Sequence of chain 17.A:
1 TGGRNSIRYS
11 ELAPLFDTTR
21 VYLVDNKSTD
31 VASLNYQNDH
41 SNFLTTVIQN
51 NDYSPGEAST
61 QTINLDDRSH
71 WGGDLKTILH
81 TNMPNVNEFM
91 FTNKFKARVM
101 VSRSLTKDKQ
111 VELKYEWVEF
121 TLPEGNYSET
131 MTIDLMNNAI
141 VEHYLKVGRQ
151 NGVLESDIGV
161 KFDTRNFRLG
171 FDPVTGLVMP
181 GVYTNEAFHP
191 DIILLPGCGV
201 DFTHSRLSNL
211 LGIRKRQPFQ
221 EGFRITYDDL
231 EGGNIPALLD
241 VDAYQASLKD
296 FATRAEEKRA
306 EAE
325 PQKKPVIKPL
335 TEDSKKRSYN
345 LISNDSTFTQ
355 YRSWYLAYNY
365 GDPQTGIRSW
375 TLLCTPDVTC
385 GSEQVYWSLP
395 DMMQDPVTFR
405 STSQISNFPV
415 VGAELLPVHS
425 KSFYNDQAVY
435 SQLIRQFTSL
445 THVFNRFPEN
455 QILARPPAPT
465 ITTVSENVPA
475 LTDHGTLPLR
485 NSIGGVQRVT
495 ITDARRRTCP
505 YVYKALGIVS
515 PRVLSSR

Binding-site contacts:
Ligand atom N1 contacts residue TRP374 of chain 17.A at 3.5 Å.
Ligand atom O2S contacts residue GLY222 of chain 17.A at 3.4 Å (h-bond).
Ligand atom C1 contacts residue TRP374 of chain 17.A at 3.3 Å (hydrophobic).
Ligand atom S1 contacts residue GLY222 of chain 17.A at 3.8 Å.
Ligand atom S1 contacts residue TRP374 of chain 17.A at 4.4 Å.
Ligand atom C3 contacts residue ASP229 of chain 17.A at 4.4 Å.
Ligand atom O1S contacts residue LYS215 of chain 17.A at 3.9 Å.
Ligand atom S1 contacts residue LYS215 of chain 17.A at 4.1 Å.
Ligand atom S1 contacts residue ARG224 of chain 17.A at 4.0 Å.
Ligand atom O1S contacts residue GLY222 of chain 17.A at 3.0 Å (h-bond).
Ligand atom O1S contacts residue TRP374 of chain 17.A at 4.0 Å.
Ligand atom C2 contacts residue TRP374 of chain 17.A at 4.0 Å (hydrophobic).
Ligand atom O1S contacts residue ARG224 of chain 17.A at 2.9 Å (salt-bridge).
Ligand atom O2S contacts residue LYS215 of chain 17.A at 3.1 Å (salt-bridge).
Ligand atom O1S contacts residue PHE223 of chain 17.A at 3.2 Å.
Ligand atom C1 contacts residue ARG224 of chain 17.A at 4.1 Å.
Ligand atom O3S contacts residue ARG224 of chain 17.A at 3.8 Å.
Ligand atom C2 contacts residue ARG224 of chain 17.A at 4.0 Å.
Ligand atom C3 contacts residue TRP374 of chain 17.A at 4.0 Å (hydrophobic).

A protein and the small-molecule ligand that binds it are described below.
Small molecule (SMILES): CCCCCCCCCCCC[N+](C)(C)CCCS(=O)(=O)O